Binding-site contacts:
Ligand atom C1 contacts residue ASN120 of chain 1.A at 1.4 Å.
Ligand atom O5 contacts residue VAL125 of chain 1.A at 4.5 Å.
Ligand atom C5 contacts residue ASN120 of chain 1.A at 3.7 Å.
Ligand atom C3 contacts residue ASN120 of chain 1.A at 3.8 Å.
Ligand atom C3 contacts residue ASN123 of chain 1.A at 4.2 Å.
Ligand atom C5 contacts residue ASN123 of chain 1.A at 3.3 Å.
Ligand atom C4 contacts residue ASN120 of chain 1.A at 4.2 Å.
Ligand atom C7 contacts residue ASN120 of chain 1.A at 3.9 Å.
Ligand atom C4 contacts residue ASN123 of chain 1.A at 4.3 Å.
Ligand atom C3 contacts residue THR122 of chain 1.A at 4.4 Å.
Ligand atom C1 contacts residue ASN123 of chain 1.A at 3.3 Å.
Ligand atom N2 contacts residue ALA121 of chain 1.A at 4.4 Å.
Ligand atom C2 contacts residue ASN123 of chain 1.A at 4.2 Å.
Ligand atom O6 contacts residue ASN120 of chain 1.A at 4.4 Å.
Ligand atom O5 contacts residue ASN123 of chain 1.A at 3.5 Å (h-bond).
Ligand atom C8 contacts residue ALA121 of chain 1.A at 4.3 Å (hydrophobic).
Ligand atom C6 contacts residue ASN123 of chain 1.A at 3.7 Å.
Ligand atom O5 contacts residue ASN120 of chain 1.A at 2.3 Å (h-bond).
Ligand atom O7 contacts residue ASN120 of chain 1.A at 4.3 Å.
Ligand atom O4 contacts residue ASN123 of chain 1.A at 4.3 Å.
Ligand atom O6 contacts residue VAL125 of chain 1.A at 3.6 Å.
Ligand atom C2 contacts residue ASN120 of chain 1.A at 2.4 Å.
Ligand atom N2 contacts residue ASN120 of chain 1.A at 2.9 Å (h-bond).

The protein below binds the small molecule below.
Small molecule (SMILES): CC(=O)N[C@@H]1[C@@H](O)[C@H](O)[C@@H](CO)O[C@H]1O

Sequence of chain 1.A:
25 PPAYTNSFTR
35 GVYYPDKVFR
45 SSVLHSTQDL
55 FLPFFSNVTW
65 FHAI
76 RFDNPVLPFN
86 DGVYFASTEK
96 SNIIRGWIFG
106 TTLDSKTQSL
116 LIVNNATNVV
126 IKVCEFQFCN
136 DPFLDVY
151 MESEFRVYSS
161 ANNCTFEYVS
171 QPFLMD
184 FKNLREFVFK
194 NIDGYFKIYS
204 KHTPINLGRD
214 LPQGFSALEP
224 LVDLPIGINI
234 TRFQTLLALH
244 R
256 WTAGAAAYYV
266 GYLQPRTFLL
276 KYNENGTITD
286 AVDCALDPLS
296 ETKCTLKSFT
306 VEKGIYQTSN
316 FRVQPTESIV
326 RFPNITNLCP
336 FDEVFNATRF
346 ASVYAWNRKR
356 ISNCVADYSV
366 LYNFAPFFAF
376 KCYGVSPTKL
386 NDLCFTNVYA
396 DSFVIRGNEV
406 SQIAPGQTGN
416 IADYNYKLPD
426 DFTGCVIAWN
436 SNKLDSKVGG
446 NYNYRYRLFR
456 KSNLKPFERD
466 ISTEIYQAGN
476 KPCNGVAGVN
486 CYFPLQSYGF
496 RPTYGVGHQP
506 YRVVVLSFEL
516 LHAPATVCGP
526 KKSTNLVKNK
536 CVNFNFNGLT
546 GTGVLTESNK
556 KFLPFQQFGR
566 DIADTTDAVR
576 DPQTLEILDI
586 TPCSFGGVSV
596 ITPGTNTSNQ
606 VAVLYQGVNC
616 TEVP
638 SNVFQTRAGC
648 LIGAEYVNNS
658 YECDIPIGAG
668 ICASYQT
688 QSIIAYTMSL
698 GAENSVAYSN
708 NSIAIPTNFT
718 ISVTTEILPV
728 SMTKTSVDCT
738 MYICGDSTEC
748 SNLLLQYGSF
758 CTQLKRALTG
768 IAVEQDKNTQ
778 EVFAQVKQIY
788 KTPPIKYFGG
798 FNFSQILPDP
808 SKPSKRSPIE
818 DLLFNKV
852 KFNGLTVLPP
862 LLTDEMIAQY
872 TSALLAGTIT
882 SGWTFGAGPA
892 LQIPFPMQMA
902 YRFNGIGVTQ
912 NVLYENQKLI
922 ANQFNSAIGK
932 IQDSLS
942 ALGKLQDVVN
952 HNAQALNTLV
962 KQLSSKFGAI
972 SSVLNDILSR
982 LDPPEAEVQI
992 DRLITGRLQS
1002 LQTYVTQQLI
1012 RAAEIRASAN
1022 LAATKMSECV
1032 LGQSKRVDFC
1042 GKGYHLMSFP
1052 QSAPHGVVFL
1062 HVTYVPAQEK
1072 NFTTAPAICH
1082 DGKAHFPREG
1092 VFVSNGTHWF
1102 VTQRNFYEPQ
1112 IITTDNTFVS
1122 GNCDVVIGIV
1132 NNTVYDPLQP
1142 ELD